Binding-site contacts:
Ligand atom C8 contacts residue GLY1099 of chain 1.E at 4.1 Å.
Ligand atom C5 contacts residue PHE1103 of chain 1.E at 3.8 Å (hydrophobic).
Ligand atom C8 contacts residue ASN1098 of chain 1.E at 3.0 Å.
Ligand atom C4 contacts residue ASN1098 of chain 1.E at 4.2 Å.
Ligand atom C2 contacts residue ASN1098 of chain 1.E at 2.4 Å.
Ligand atom C4 contacts residue HIS1101 of chain 1.E at 4.4 Å.
Ligand atom C5 contacts residue HIS1101 of chain 1.E at 4.1 Å.
Ligand atom C6 contacts residue PHE1103 of chain 1.E at 3.7 Å (hydrophobic).
Ligand atom C2 contacts residue HIS1101 of chain 1.E at 4.5 Å.
Ligand atom O7 contacts residue ASN1098 of chain 1.E at 3.3 Å (h-bond).
Ligand atom O5 contacts residue PHE1103 of chain 1.E at 3.5 Å.
Ligand atom C3 contacts residue HIS1101 of chain 1.E at 3.9 Å.
Ligand atom C1 contacts residue THR1100 of chain 1.E at 3.8 Å.
Ligand atom C1 contacts residue HIS1101 of chain 1.E at 4.2 Å.
Ligand atom C2 contacts residue THR1100 of chain 1.E at 3.5 Å.
Ligand atom C1 contacts residue PHE1103 of chain 1.E at 4.0 Å (hydrophobic).
Ligand atom C1 contacts residue ASN1098 of chain 1.E at 1.4 Å.
Ligand atom C3 contacts residue THR1100 of chain 1.E at 3.5 Å.
Ligand atom C7 contacts residue ASN1098 of chain 1.E at 3.3 Å.
Ligand atom O5 contacts residue ASN1098 of chain 1.E at 2.4 Å (h-bond).
Ligand atom C8 contacts residue THR1100 of chain 1.E at 3.5 Å.
Ligand atom N2 contacts residue THR1100 of chain 1.E at 2.6 Å (h-bond).
Ligand atom C7 contacts residue THR1100 of chain 1.E at 3.5 Å.
Ligand atom O3 contacts residue THR1100 of chain 1.E at 4.0 Å.
Ligand atom C5 contacts residue ASN1098 of chain 1.E at 3.7 Å.
Ligand atom C3 contacts residue ASN1098 of chain 1.E at 3.8 Å.
Ligand atom O4 contacts residue HIS1101 of chain 1.E at 4.4 Å.
Ligand atom N2 contacts residue ASN1098 of chain 1.E at 2.9 Å (h-bond).

Sequence of chain 1.E:
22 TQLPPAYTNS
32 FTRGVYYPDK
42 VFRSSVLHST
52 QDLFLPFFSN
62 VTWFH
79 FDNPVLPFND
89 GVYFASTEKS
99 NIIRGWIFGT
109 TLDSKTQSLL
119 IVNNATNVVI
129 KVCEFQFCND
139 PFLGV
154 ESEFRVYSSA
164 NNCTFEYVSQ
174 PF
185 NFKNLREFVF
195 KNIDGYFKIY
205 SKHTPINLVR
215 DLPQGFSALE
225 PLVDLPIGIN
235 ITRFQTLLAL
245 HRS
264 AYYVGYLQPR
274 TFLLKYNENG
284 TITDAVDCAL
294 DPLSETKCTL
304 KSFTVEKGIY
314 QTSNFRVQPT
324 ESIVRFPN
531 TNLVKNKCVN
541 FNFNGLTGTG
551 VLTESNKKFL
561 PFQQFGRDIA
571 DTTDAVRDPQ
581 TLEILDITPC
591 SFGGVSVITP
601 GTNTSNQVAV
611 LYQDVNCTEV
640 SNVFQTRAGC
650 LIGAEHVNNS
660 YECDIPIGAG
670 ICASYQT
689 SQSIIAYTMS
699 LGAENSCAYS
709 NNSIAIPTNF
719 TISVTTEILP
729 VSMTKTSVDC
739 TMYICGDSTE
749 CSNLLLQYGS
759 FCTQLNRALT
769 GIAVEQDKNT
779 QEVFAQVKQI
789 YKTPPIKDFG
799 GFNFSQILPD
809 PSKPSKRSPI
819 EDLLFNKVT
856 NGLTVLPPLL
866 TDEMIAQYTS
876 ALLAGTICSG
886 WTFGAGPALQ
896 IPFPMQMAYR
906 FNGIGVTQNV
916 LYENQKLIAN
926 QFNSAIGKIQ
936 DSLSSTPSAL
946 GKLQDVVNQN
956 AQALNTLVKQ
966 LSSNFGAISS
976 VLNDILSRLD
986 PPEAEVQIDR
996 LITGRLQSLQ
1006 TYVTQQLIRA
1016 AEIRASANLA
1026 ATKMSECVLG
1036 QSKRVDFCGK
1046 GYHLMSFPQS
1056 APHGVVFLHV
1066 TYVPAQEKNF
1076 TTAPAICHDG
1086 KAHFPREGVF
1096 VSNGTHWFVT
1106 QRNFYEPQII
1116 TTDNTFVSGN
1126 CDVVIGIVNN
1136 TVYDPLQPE

The protein below binds the small molecule below.
Small molecule (SMILES): CC(=O)N[C@@H]1[C@@H](O)[C@H](O)[C@@H](CO)O[C@H]1O